Sequence of chain 1.H:
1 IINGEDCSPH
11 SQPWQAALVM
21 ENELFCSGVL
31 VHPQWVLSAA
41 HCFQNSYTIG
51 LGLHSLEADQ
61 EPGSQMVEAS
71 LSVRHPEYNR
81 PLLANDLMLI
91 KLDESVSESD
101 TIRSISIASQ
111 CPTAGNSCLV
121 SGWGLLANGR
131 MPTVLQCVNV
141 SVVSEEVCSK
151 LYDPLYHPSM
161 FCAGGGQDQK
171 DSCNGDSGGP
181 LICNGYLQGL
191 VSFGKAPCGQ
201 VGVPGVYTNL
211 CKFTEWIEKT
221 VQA

A protein and the small-molecule ligand that binds it are described below.
Small molecule (SMILES): NC(=[NH2+])c1ccc(N)cc1

Binding-site contacts:
Ligand atom C7 contacts residue ASP171 of chain 1.H at 3.9 Å.
Ligand atom N2 contacts residue GLY205 of chain 1.H at 4.1 Å.
Ligand atom N2 contacts residue ASP171 of chain 1.H at 4.0 Å.
Ligand atom C7 contacts residue GLY194 of chain 1.H at 4.0 Å.
Ligand atom C1 contacts residue CYS173 of chain 1.H at 3.7 Å (hydrophobic).
Ligand atom N3 contacts residue ASP171 of chain 1.H at 3.0 Å (salt-bridge).
Ligand atom C6 contacts residue ASN174 of chain 1.H at 3.0 Å.
Ligand atom N3 contacts residue CYS198 of chain 1.H at 3.6 Å.
Ligand atom N3 contacts residue SER172 of chain 1.H at 2.5 Å (h-bond).
Ligand atom C5 contacts residue CYS173 of chain 1.H at 3.4 Å (hydrophobic).
Ligand atom N1 contacts residue SER177 of chain 1.H at 3.0 Å (h-bond).
Ligand atom C4 contacts residue SER172 of chain 1.H at 4.5 Å.
Ligand atom C2 contacts residue VAL191 of chain 1.H at 4.0 Å (hydrophobic).
Ligand atom C7 contacts residue SER172 of chain 1.H at 3.7 Å.
Ligand atom C4 contacts residue PHE193 of chain 1.H at 4.1 Å (hydrophobic).
Ligand atom C3 contacts residue CYS173 of chain 1.H at 4.0 Å (hydrophobic).
Ligand atom N2 contacts residue PHE193 of chain 1.H at 3.4 Å.
Ligand atom C2 contacts residue PHE193 of chain 1.H at 3.9 Å (hydrophobic).
Ligand atom C4 contacts residue ASN174 of chain 1.H at 4.3 Å.
Ligand atom C1 contacts residue ASN174 of chain 1.H at 3.6 Å.
Ligand atom C2 contacts residue CYS173 of chain 1.H at 3.8 Å (hydrophobic).
Ligand atom C3 contacts residue SER192 of chain 1.H at 4.2 Å.
Ligand atom C1 contacts residue SER177 of chain 1.H at 3.7 Å.
Ligand atom C4 contacts residue CYS173 of chain 1.H at 3.8 Å (hydrophobic).
Ligand atom C3 contacts residue GLY194 of chain 1.H at 4.1 Å.
Ligand atom C7 contacts residue CYS173 of chain 1.H at 4.1 Å (hydrophobic).
Ligand atom N1 contacts residue GLY175 of chain 1.H at 4.2 Å.
Ligand atom C3 contacts residue VAL191 of chain 1.H at 4.0 Å (hydrophobic).
Ligand atom N1 contacts residue ASN174 of chain 1.H at 3.6 Å.
Ligand atom C4 contacts residue GLY194 of chain 1.H at 4.0 Å.
Ligand atom C5 contacts residue ASN174 of chain 1.H at 3.3 Å.
Ligand atom C7 contacts residue PHE193 of chain 1.H at 4.2 Å (hydrophobic).
Ligand atom N2 contacts residue GLY194 of chain 1.H at 3.0 Å.
Ligand atom N3 contacts residue CYS173 of chain 1.H at 3.4 Å.
Ligand atom N1 contacts residue CYS173 of chain 1.H at 4.3 Å.
Ligand atom C5 contacts residue CYS198 of chain 1.H at 4.2 Å (hydrophobic).
Ligand atom C6 contacts residue CYS173 of chain 1.H at 3.5 Å (hydrophobic).
Ligand atom C3 contacts residue PHE193 of chain 1.H at 3.7 Å (hydrophobic).
Ligand atom C2 contacts residue SER177 of chain 1.H at 3.6 Å.
Ligand atom C2 contacts residue SER192 of chain 1.H at 3.6 Å.